This protein binds this small molecule.
Small molecule (SMILES): Nc1nc(=O)c2ncn([C@@H]3O[C@H](CO[P](=O)(O)O[C@H]4[C@@H](O)[C@H](n5ccc(=O)[nH]c5=O)O[C@@H]4CO[P](=O)(O)O[C@H]4[C@@H](O)[C@H](n5cnc6c(N)ncnc65)O[C@@H]4COP(=O)=O)[C@@H](O[P](=O)(O)OC[C@H]4O[C@@H](n5ccc(=O)[nH]c5=O)[C@H](O)[C@@H]4O[P](=O)(O)OC[C@H]4O[C@@H](n5cnc6c(N)ncnc65)[C@H](O)[C@@H]4O[P](=O)(O)OC[C@H]4O[C@@H](n5cnc6c(N)ncnc65)[C@H](O)[C@@H]4O[P](=O)(O)OC[C@H]4O[C@@H](n5cnc6c(N)ncnc65)[C@H](O)[C@@H]4O)[C@H]3O)c2[nH]1

Binding-site contacts:
Ligand atom N3 contacts residue GLY17 of chain 1.CB at 2.7 Å (h-bond).
Ligand atom C2 contacts residue HIS94 of chain 1.CB at 3.7 Å.
Ligand atom C4 contacts residue GLU20 of chain 1.CB at 4.2 Å.
Ligand atom C2 contacts residue GLY17 of chain 1.CB at 3.8 Å.
Ligand atom C4 contacts residue ILE93 of chain 1.CB at 3.4 Å (hydrophobic).
Ligand atom N6 contacts residue ILE93 of chain 1.CB at 3.5 Å.
Ligand atom N6 contacts residue GLU88 of chain 1.CB at 4.0 Å.
Ligand atom C8 contacts residue HIS94 of chain 1.CB at 4.0 Å.
Ligand atom N6 contacts residue THR87 of chain 1.CB at 3.4 Å (h-bond).
Ligand atom C4 contacts residue GLY17 of chain 1.CB at 3.2 Å.
Ligand atom C8 contacts residue ARG92 of chain 1.CB at 4.0 Å.
Ligand atom N7 contacts residue ILE93 of chain 1.CB at 3.1 Å (h-bond).
Ligand atom N1 contacts residue GLU20 of chain 1.CB at 3.6 Å.
Ligand atom C8 contacts residue ILE93 of chain 1.CB at 3.3 Å (hydrophobic).
Ligand atom C5 contacts residue ILE93 of chain 1.CB at 3.1 Å (hydrophobic).
Ligand atom O4 contacts residue GLU20 of chain 1.CB at 3.0 Å (salt-bridge).
Ligand atom C6 contacts residue HIS94 of chain 1.CB at 3.9 Å.
Ligand atom C6 contacts residue THR95 of chain 1.CB at 3.8 Å.
Ligand atom OP2 contacts residue ARG92 of chain 1.CB at 3.1 Å (salt-bridge).
Ligand atom N9 contacts residue ILE93 of chain 1.CB at 3.5 Å (h-bond).
Ligand atom N6 contacts residue PRO85 of chain 1.CB at 3.9 Å.
Ligand atom C5 contacts residue THR95 of chain 1.CB at 3.9 Å.
Ligand atom C4 contacts residue HIS94 of chain 1.CB at 4.0 Å.
Ligand atom C6 contacts residue ILE93 of chain 1.CB at 3.8 Å (hydrophobic).
Ligand atom N7 contacts residue HIS94 of chain 1.CB at 3.5 Å.
Ligand atom N1 contacts residue PRO85 of chain 1.CB at 4.1 Å.
Ligand atom C5 contacts residue HIS94 of chain 1.CB at 3.9 Å.
Ligand atom O4 contacts residue ASP19 of chain 1.CB at 3.6 Å (salt-bridge).
Ligand atom C8 contacts residue THR95 of chain 1.CB at 4.2 Å.
Ligand atom O4 contacts residue GLY17 of chain 1.CB at 2.9 Å (h-bond).
Ligand atom N1 contacts residue HIS94 of chain 1.CB at 3.6 Å.
Ligand atom O2' contacts residue ARG200 of chain 1.CB at 2.4 Å (salt-bridge).
Ligand atom N1 contacts residue ILE93 of chain 1.CB at 4.1 Å.
Ligand atom C5 contacts residue THR87 of chain 1.CB at 4.0 Å.
Ligand atom N6 contacts residue THR95 of chain 1.CB at 3.1 Å.
Ligand atom N7 contacts residue THR95 of chain 1.CB at 3.4 Å.
Ligand atom N7 contacts residue ARG92 of chain 1.CB at 3.3 Å.
Ligand atom C2' contacts residue ARG200 of chain 1.CB at 3.5 Å.
Ligand atom O2 contacts residue GLY17 of chain 1.CB at 4.0 Å.
Ligand atom C2 contacts residue GLU20 of chain 1.CB at 3.8 Å.

Sequence of chain 1.CB:
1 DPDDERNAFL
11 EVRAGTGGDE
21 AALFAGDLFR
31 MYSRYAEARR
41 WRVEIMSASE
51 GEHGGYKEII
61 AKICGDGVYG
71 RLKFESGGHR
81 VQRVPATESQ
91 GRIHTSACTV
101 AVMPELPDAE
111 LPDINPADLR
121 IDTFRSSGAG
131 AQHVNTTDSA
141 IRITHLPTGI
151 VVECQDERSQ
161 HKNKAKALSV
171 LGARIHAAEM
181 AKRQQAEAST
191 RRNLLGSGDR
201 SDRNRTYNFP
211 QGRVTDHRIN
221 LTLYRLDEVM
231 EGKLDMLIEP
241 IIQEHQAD